A small-molecule ligand and the protein it binds are described below.
Small molecule (SMILES): C=C(NCc1c(COP(=O)(O)O)cnc(C)c1O)C(=O)O

Binding-site contacts:
Ligand atom OXT contacts residue SER84 of chain 1.A at 3.6 Å.
Ligand atom O contacts residue LYS56 of chain 1.A at 2.9 Å.
Ligand atom OP2 contacts residue GLY193 of chain 1.A at 3.4 Å.
Ligand atom OP2 contacts residue LYS56 of chain 1.A at 3.1 Å (salt-bridge).
Ligand atom N1 contacts residue SER287 of chain 1.A at 2.8 Å (h-bond).
Ligand atom P contacts residue THR194 of chain 1.A at 3.4 Å.
Ligand atom C contacts residue LYS56 of chain 1.A at 3.6 Å.
Ligand atom C2 contacts residue SER287 of chain 1.A at 3.4 Å.
Ligand atom N1 contacts residue PRO313 of chain 1.A at 3.0 Å.
Ligand atom C4 contacts residue GLY243 of chain 1.A at 3.1 Å.
Ligand atom OP3 contacts residue LYS56 of chain 1.A at 2.5 Å (salt-bridge).
Ligand atom C2A contacts residue SER287 of chain 1.A at 3.1 Å.
Ligand atom C contacts residue GLN159 of chain 1.A at 3.6 Å.
Ligand atom CB contacts residue TYR246 of chain 1.A at 2.7 Å (hydrophobic).
Ligand atom OP1 contacts residue GLY193 of chain 1.A at 3.5 Å (h-bond).
Ligand atom CB contacts residue GLY243 of chain 1.A at 3.6 Å.
Ligand atom OP1 contacts residue THR197 of chain 1.A at 3.2 Å.
Ligand atom P contacts residue THR197 of chain 1.A at 3.6 Å.
Ligand atom O contacts residue THR87 of chain 1.A at 3.4 Å.
Ligand atom OXT contacts residue GLN159 of chain 1.A at 2.6 Å (h-bond).
Ligand atom C6 contacts residue ILE244 of chain 1.A at 3.5 Å (hydrophobic).
Ligand atom C2A contacts residue ASP314 of chain 1.A at 3.4 Å.
Ligand atom C4A contacts residue GLY243 of chain 1.A at 3.2 Å.
Ligand atom CA contacts residue GLY243 of chain 1.A at 3.4 Å.
Ligand atom OP2 contacts residue THR194 of chain 1.A at 2.6 Å (h-bond).
Ligand atom C2A contacts residue TYR319 of chain 1.A at 3.7 Å (hydrophobic).
Ligand atom C5A contacts residue GLY193 of chain 1.A at 3.5 Å.
Ligand atom OP3 contacts residue THR194 of chain 1.A at 3.4 Å (h-bond).
Ligand atom OXT contacts residue THR87 of chain 1.A at 2.6 Å (h-bond).
Ligand atom C6 contacts residue PRO313 of chain 1.A at 3.3 Å (hydrophobic).
Ligand atom O3A contacts residue ASN86 of chain 1.A at 3.4 Å (h-bond).
Ligand atom C2 contacts residue PRO313 of chain 1.A at 3.6 Å (hydrophobic).
Ligand atom OP1 contacts residue GLY195 of chain 1.A at 3.2 Å (h-bond).
Ligand atom C5 contacts residue GLY243 of chain 1.A at 3.4 Å.
Ligand atom OP3 contacts residue THR197 of chain 1.A at 3.4 Å.
Ligand atom C contacts residue THR87 of chain 1.A at 3.6 Å.
Ligand atom P contacts residue LYS56 of chain 1.A at 3.4 Å.
Ligand atom N contacts residue GLY243 of chain 1.A at 2.3 Å (h-bond).
Ligand atom C3 contacts residue GLY243 of chain 1.A at 3.5 Å.
Ligand atom O3A contacts residue GLY243 of chain 1.A at 3.6 Å.

Sequence of chain 1.A:
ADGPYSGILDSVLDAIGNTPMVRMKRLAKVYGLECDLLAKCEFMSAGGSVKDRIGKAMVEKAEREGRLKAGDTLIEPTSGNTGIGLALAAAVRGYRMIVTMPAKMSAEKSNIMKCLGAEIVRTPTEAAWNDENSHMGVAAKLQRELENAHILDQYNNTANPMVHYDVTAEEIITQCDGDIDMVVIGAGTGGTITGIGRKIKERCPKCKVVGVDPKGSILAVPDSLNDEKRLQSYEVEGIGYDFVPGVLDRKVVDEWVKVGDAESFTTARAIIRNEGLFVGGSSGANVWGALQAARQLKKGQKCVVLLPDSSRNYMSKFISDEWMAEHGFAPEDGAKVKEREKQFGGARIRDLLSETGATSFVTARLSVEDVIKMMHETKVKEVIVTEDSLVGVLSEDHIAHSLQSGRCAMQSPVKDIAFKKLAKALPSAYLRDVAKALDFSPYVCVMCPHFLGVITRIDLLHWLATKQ